Binding-site contacts:
Ligand atom C7 contacts residue MET81 of chain 1.B at 3.6 Å (hydrophobic).
Ligand atom C6 contacts residue ILE64 of chain 1.B at 3.9 Å (hydrophobic).
Ligand atom C8 contacts residue ALA77 of chain 1.B at 3.7 Å (hydrophobic).
Ligand atom C1 contacts residue VAL57 of chain 1.B at 3.7 Å (hydrophobic).
Ligand atom C10 contacts residue THR151 of chain 1.B at 3.9 Å.
Ligand atom S contacts residue ASN32 of chain 1.B at 3.5 Å.
Ligand atom C11 contacts residue GLU36 of chain 1.B at 3.9 Å.
Ligand atom C2 contacts residue VAL153 of chain 1.B at 3.5 Å (hydrophobic).
Ligand atom O contacts residue GLN58 of chain 1.B at 3.6 Å.
Ligand atom C7 contacts residue ILE64 of chain 1.B at 3.9 Å (hydrophobic).
Ligand atom C5 contacts residue THR151 of chain 1.B at 3.6 Å.
Ligand atom C1 contacts residue VAL29 of chain 1.B at 3.9 Å (hydrophobic).
Ligand atom O contacts residue THR151 of chain 1.B at 3.3 Å (h-bond).
Ligand atom O contacts residue ALA33 of chain 1.B at 3.3 Å.
Ligand atom C3 contacts residue ASN32 of chain 1.B at 3.7 Å.
Ligand atom C10 contacts residue ASN32 of chain 1.B at 3.9 Å.
Ligand atom O contacts residue VAL57 of chain 1.B at 3.7 Å.
Ligand atom C5 contacts residue ILE64 of chain 1.B at 3.8 Å (hydrophobic).
Ligand atom C7 contacts residue ALA77 of chain 1.B at 3.7 Å (hydrophobic).
Ligand atom C5 contacts residue VAL153 of chain 1.B at 3.5 Å (hydrophobic).
Ligand atom C6 contacts residue THR151 of chain 1.B at 3.9 Å.
Ligand atom C5 contacts residue MET81 of chain 1.B at 3.8 Å (hydrophobic).
Ligand atom C2 contacts residue VAL29 of chain 1.B at 3.7 Å (hydrophobic).
Ligand atom C8 contacts residue ILE80 of chain 1.B at 3.6 Å (hydrophobic).
Ligand atom O contacts residue ASP59 of chain 1.B at 2.6 Å (salt-bridge).
Ligand atom C6 contacts residue MET81 of chain 1.B at 3.6 Å (hydrophobic).
Ligand atom O1 contacts residue LEU118 of chain 1.B at 3.5 Å.
Ligand atom C9 contacts residue VAL106 of chain 1.B at 3.6 Å (hydrophobic).
Ligand atom C9 contacts residue MET81 of chain 1.B at 3.8 Å (hydrophobic).
Ligand atom O1 contacts residue ALA77 of chain 1.B at 2.9 Å (h-bond).
Ligand atom C11 contacts residue ALA33 of chain 1.B at 3.6 Å (hydrophobic).
Ligand atom C9 contacts residue ILE80 of chain 1.B at 3.6 Å (hydrophobic).
Ligand atom C11 contacts residue ASP59 of chain 1.B at 3.1 Å.
Ligand atom C4 contacts residue ILE64 of chain 1.B at 3.9 Å (hydrophobic).
Ligand atom C8 contacts residue MET81 of chain 1.B at 3.7 Å (hydrophobic).
Ligand atom C contacts residue ALA33 of chain 1.B at 3.6 Å (hydrophobic).
Ligand atom C4 contacts residue MET81 of chain 1.B at 3.9 Å (hydrophobic).
Ligand atom C contacts residue ASP59 of chain 1.B at 3.3 Å.
Ligand atom C11 contacts residue THR151 of chain 1.B at 3.7 Å.
Ligand atom O1 contacts residue MET81 of chain 1.B at 3.8 Å.

Sequence of chain 1.B:
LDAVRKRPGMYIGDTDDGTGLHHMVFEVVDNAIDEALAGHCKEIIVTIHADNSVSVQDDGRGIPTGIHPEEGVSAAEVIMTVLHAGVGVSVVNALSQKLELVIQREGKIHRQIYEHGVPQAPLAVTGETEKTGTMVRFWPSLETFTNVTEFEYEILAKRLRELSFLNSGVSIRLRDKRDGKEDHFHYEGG

This protein binds this small molecule.
Small molecule (SMILES): Oc1ccc(Sc2ccc(O)cc2)cc1